The small molecule below binds the protein below.
Small molecule (SMILES): CC(=O)N[C@@H]1[C@@H](O)[C@H](O)[C@@H](CO)O[C@H]1O

Sequence of chain 1.B:
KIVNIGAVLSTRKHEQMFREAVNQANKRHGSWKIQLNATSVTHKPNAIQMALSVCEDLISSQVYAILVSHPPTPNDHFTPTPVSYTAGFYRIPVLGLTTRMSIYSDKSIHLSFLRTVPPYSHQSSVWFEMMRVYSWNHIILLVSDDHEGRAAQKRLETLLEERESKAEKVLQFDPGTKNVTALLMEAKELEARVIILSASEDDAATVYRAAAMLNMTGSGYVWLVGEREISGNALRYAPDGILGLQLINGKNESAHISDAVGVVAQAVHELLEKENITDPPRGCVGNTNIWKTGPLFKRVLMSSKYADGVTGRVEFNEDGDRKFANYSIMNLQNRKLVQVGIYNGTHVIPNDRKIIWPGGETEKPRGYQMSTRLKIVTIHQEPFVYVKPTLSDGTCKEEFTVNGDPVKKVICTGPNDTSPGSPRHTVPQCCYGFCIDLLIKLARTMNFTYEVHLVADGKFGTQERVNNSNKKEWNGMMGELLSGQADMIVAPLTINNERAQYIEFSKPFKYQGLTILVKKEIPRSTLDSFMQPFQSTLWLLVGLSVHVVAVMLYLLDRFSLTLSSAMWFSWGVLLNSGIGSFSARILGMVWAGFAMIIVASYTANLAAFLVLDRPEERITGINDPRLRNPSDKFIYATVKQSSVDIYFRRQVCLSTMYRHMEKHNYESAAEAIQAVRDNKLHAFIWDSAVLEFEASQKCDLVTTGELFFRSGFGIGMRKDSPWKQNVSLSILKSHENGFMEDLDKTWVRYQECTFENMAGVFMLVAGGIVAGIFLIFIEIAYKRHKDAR

Binding-site contacts:
Ligand atom C2 contacts residue ASN239 of chain 1.B at 2.5 Å.
Ligand atom N2 contacts residue ASN239 of chain 1.B at 2.9 Å (h-bond).
Ligand atom C7 contacts residue ASN239 of chain 1.B at 3.3 Å.
Ligand atom C4 contacts residue ASN239 of chain 1.B at 4.2 Å.
Ligand atom O5 contacts residue ASN239 of chain 1.B at 2.4 Å (h-bond).
Ligand atom C3 contacts residue ASN239 of chain 1.B at 3.8 Å.
Ligand atom C5 contacts residue ASN239 of chain 1.B at 3.7 Å.
Ligand atom C8 contacts residue MET237 of chain 1.B at 4.3 Å (hydrophobic).
Ligand atom C8 contacts residue ASN239 of chain 1.B at 4.2 Å.
Ligand atom C1 contacts residue ASN239 of chain 1.B at 1.4 Å.
Ligand atom C8 contacts residue LEU238 of chain 1.B at 4.0 Å (hydrophobic).
Ligand atom O7 contacts residue ASN239 of chain 1.B at 3.3 Å (h-bond).